Binding-site contacts:
Ligand atom C10 contacts residue CYS85 of chain 1.A at 3.6 Å (hydrophobic).
Ligand atom O6 contacts residue SER142 of chain 1.A at 2.8 Å (h-bond).
Ligand atom C26 contacts residue GLY84 of chain 1.A at 3.1 Å.
Ligand atom O6 contacts residue ILE141 of chain 1.A at 3.6 Å.
Ligand atom C16 contacts residue LEU130 of chain 1.A at 3.8 Å (hydrophobic).
Ligand atom C22 contacts residue CYS85 of chain 1.A at 3.6 Å (hydrophobic).
Ligand atom C20 contacts residue CYS85 of chain 1.A at 3.7 Å (hydrophobic).
Ligand atom C13 contacts residue MET164 of chain 1.A at 3.5 Å (hydrophobic).
Ligand atom C18 contacts residue CYS85 of chain 1.A at 3.8 Å (hydrophobic).
Ligand atom O3 contacts residue ARG88 of chain 1.A at 3.6 Å (salt-bridge).
Ligand atom C4 contacts residue ARG88 of chain 1.A at 3.3 Å.
Ligand atom O5 contacts residue HIS66 of chain 1.A at 2.7 Å (h-bond).
Ligand atom C21 contacts residue ILE141 of chain 1.A at 3.5 Å (hydrophobic).
Ligand atom C21 contacts residue CYS85 of chain 1.A at 3.6 Å (hydrophobic).
Ligand atom N3 contacts residue ILE126 of chain 1.A at 3.7 Å.
Ligand atom O2 contacts residue ARG88 of chain 1.A at 3.7 Å.
Ligand atom O2 contacts residue ILE126 of chain 1.A at 3.7 Å.
Ligand atom C12 contacts residue SER89 of chain 1.A at 3.7 Å.
Ligand atom C17 contacts residue CYS85 of chain 1.A at 3.7 Å (hydrophobic).
Ligand atom O2 contacts residue ALA92 of chain 1.A at 3.2 Å.
Ligand atom N3 contacts residue ARG88 of chain 1.A at 3.5 Å.
Ligand atom N4 contacts residue ILE141 of chain 1.A at 3.5 Å.
Ligand atom C9 contacts residue LEU130 of chain 1.A at 3.5 Å (hydrophobic).
Ligand atom C22 contacts residue ILE141 of chain 1.A at 3.6 Å (hydrophobic).
Ligand atom C14 contacts residue ARG88 of chain 1.A at 3.6 Å.
Ligand atom C6 contacts residue ALA92 of chain 1.A at 3.7 Å (hydrophobic).
Ligand atom C26 contacts residue ARG88 of chain 1.A at 3.4 Å.
Ligand atom N2 contacts residue LEU130 of chain 1.A at 3.5 Å.
Ligand atom C26 contacts residue CYS85 of chain 1.A at 3.7 Å (hydrophobic).
Ligand atom C20 contacts residue ILE141 of chain 1.A at 3.7 Å (hydrophobic).
Ligand atom C5 contacts residue ARG88 of chain 1.A at 3.3 Å.
Ligand atom C2 contacts residue LEU133 of chain 1.A at 3.8 Å (hydrophobic).
Ligand atom C15 contacts residue MET129 of chain 1.A at 3.5 Å (hydrophobic).
Ligand atom O3 contacts residue MET129 of chain 1.A at 3.4 Å.
Ligand atom C10 contacts residue MET164 of chain 1.A at 3.6 Å (hydrophobic).
Ligand atom C5 contacts residue ALA92 of chain 1.A at 3.5 Å (hydrophobic).
Ligand atom C24 contacts residue SER142 of chain 1.A at 3.5 Å.
Ligand atom N4 contacts residue SER142 of chain 1.A at 3.5 Å (h-bond).
Ligand atom C13 contacts residue CYS85 of chain 1.A at 3.4 Å (hydrophobic).
Ligand atom N3 contacts residue SER89 of chain 1.A at 3.7 Å.

Sequence of chain 1.A:
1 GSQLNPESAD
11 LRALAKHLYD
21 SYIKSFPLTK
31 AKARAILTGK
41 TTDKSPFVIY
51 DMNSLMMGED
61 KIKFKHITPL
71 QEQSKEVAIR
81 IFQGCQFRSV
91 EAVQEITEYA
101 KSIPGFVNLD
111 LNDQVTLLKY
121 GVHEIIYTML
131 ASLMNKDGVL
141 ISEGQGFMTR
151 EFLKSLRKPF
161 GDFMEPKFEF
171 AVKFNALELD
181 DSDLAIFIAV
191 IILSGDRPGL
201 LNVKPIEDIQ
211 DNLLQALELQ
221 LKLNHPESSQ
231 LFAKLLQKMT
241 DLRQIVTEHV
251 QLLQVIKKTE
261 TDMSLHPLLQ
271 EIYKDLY

This protein binds this small molecule.
Small molecule (SMILES): COc1ccc2c(-n3c(=O)n(Cc4cccc([C@@]5(C)OC(=O)NC5=O)c4)c4ccccc43)noc2c1